Sequence of chain 5.A:
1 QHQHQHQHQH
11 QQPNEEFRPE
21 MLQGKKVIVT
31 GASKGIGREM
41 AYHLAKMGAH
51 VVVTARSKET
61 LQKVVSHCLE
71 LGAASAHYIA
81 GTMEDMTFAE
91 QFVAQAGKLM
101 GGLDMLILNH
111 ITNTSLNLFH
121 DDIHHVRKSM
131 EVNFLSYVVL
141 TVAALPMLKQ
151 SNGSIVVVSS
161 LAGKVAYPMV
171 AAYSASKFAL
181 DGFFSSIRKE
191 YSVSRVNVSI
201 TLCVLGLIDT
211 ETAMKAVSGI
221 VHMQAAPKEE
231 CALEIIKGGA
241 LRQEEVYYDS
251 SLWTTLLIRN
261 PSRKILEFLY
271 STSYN

A protein and the small-molecule ligand that binds it are described below.
Small molecule (SMILES): CC(C)(Oc1ccc(F)cc1Cl)C(=O)NC1[C@@H]2CC3C[C@H]1CC(S(C)(=O)=O)(C3)C2

Binding-site contacts:
Ligand atom O1 contacts residue TYR173 of chain 5.A at 3.3 Å (h-bond).
Ligand atom C23 contacts residue THR114 of chain 5.A at 3.8 Å.
Ligand atom O1 contacts residue NAP1 of chain 5.D at 3.2 Å.
Ligand atom C3 contacts residue SER160 of chain 5.A at 3.8 Å.
Ligand atom C5 contacts residue NAP1 of chain 5.D at 3.7 Å.
Ligand atom O2 contacts residue THR114 of chain 5.A at 3.0 Å.
Ligand atom C3 contacts residue TYR167 of chain 5.A at 3.9 Å (hydrophobic).
Ligand atom C1 contacts residue LEU207 of chain 5.A at 3.5 Å (hydrophobic).
Ligand atom C17 contacts residue VAL170 of chain 5.A at 3.7 Å (hydrophobic).
Ligand atom O3 contacts residue LEU207 of chain 5.A at 3.9 Å.
Ligand atom CL1 contacts residue TYR167 of chain 5.A at 4.0 Å.
Ligand atom C21 contacts residue ALA213 of chain 5.A at 3.6 Å (hydrophobic).
Ligand atom C9 contacts residue TYR167 of chain 5.A at 3.8 Å (hydrophobic).
Ligand atom C14 contacts residue NAP1 of chain 5.D at 3.8 Å.
Ligand atom C18 contacts residue LEU116 of chain 5.A at 3.9 Å (hydrophobic).
Ligand atom C19 contacts residue VAL217 of chain 5.A at 3.7 Å (hydrophobic).
Ligand atom O4 contacts residue NAP1 of chain 5.D at 3.9 Å.
Ligand atom C1 contacts residue NAP1 of chain 5.D at 4.0 Å.
Ligand atom C1 contacts residue LEU205 of chain 5.A at 3.8 Å (hydrophobic).
Ligand atom C1 contacts residue SER160 of chain 5.A at 4.0 Å.
Ligand atom C24 contacts residue TYR173 of chain 5.A at 3.7 Å (hydrophobic).
Ligand atom C23 contacts residue ALA216 of chain 5.A at 3.5 Å (hydrophobic).
Ligand atom C18 contacts residue ALA216 of chain 5.A at 3.7 Å (hydrophobic).
Ligand atom C17 contacts residue LEU116 of chain 5.A at 3.8 Å (hydrophobic).
Ligand atom O1 contacts residue SER160 of chain 5.A at 2.7 Å (h-bond).
Ligand atom F1 contacts residue VAL221 of chain 5.A at 4.0 Å.
Ligand atom C20 contacts residue ALA213 of chain 5.A at 3.8 Å (hydrophobic).
Ligand atom C21 contacts residue NAP1 of chain 5.D at 3.9 Å.
Ligand atom C14 contacts residue SER160 of chain 5.A at 3.7 Å.
Ligand atom C1 contacts residue GLY206 of chain 5.A at 3.5 Å.
Ligand atom O2 contacts residue ILE111 of chain 5.A at 3.9 Å.
Ligand atom C3 contacts residue ALA162 of chain 5.A at 3.8 Å (hydrophobic).
Ligand atom C20 contacts residue LEU207 of chain 5.A at 4.0 Å (hydrophobic).
Ligand atom C16 contacts residue TYR173 of chain 5.A at 3.8 Å (hydrophobic).
Ligand atom C20 contacts residue NAP1 of chain 5.D at 3.7 Å.
Ligand atom F1 contacts residue PRO168 of chain 5.A at 3.7 Å.
Ligand atom C8 contacts residue LEU116 of chain 5.A at 3.8 Å (hydrophobic).
Ligand atom C5 contacts residue ILE111 of chain 5.A at 3.4 Å (hydrophobic).
Ligand atom O4 contacts residue ALA213 of chain 5.A at 3.8 Å.
Ligand atom O4 contacts residue THR212 of chain 5.A at 3.2 Å.